Binding-site contacts:
Ligand atom P contacts residue GLY178 of chain 1.E at 3.8 Å.
Ligand atom C1 contacts residue LYS17 of chain 1.E at 3.7 Å.
Ligand atom O2P contacts residue ILE177 of chain 1.E at 3.3 Å.
Ligand atom O2P contacts residue SER218 of chain 1.E at 2.9 Å (h-bond).
Ligand atom O1 contacts residue HIS99 of chain 1.E at 2.5 Å (h-bond).
Ligand atom C2 contacts residue GLY239 of chain 1.E at 3.9 Å.
Ligand atom O1 contacts residue ILE177 of chain 1.E at 3.5 Å.
Ligand atom O1 contacts residue LYS17 of chain 1.E at 3.6 Å.
Ligand atom O3P contacts residue SER218 of chain 1.E at 3.5 Å (h-bond).
Ligand atom O2 contacts residue GLY239 of chain 1.E at 3.9 Å.
Ligand atom O1P contacts residue GLY239 of chain 1.E at 3.2 Å.
Ligand atom O1P contacts residue ILE177 of chain 1.E at 3.9 Å.
Ligand atom O2P contacts residue ALA176 of chain 1.E at 3.7 Å.
Ligand atom O2 contacts residue ASN15 of chain 1.E at 3.5 Å (h-bond).
Ligand atom O1 contacts residue GLU172 of chain 1.E at 3.1 Å (salt-bridge).
Ligand atom P contacts residue GLY240 of chain 1.E at 3.7 Å.
Ligand atom O3P contacts residue GLY240 of chain 1.E at 3.7 Å.
Ligand atom O1P contacts residue GLY240 of chain 1.E at 4.2 Å.
Ligand atom O2P contacts residue GLY217 of chain 1.E at 3.8 Å.
Ligand atom O4P contacts residue GLY178 of chain 1.E at 4.0 Å.
Ligand atom C1 contacts residue ILE177 of chain 1.E at 4.0 Å (hydrophobic).
Ligand atom C1 contacts residue HIS99 of chain 1.E at 3.4 Å.
Ligand atom O4P contacts residue GLY240 of chain 1.E at 2.7 Å (h-bond).
Ligand atom C2 contacts residue ILE177 of chain 1.E at 3.9 Å (hydrophobic).
Ligand atom O2 contacts residue LEU237 of chain 1.E at 3.9 Å.
Ligand atom O2 contacts residue GLU172 of chain 1.E at 3.3 Å (salt-bridge).
Ligand atom O4P contacts residue GLY239 of chain 1.E at 3.5 Å.
Ligand atom C2 contacts residue LYS17 of chain 1.E at 4.0 Å.
Ligand atom P contacts residue SER218 of chain 1.E at 3.8 Å.
Ligand atom O2 contacts residue LYS17 of chain 1.E at 4.0 Å.
Ligand atom O3P contacts residue VAL219 of chain 1.E at 3.9 Å.
Ligand atom C2 contacts residue GLU172 of chain 1.E at 3.5 Å.
Ligand atom O1P contacts residue LYS17 of chain 1.E at 3.4 Å (salt-bridge).
Ligand atom P contacts residue GLY239 of chain 1.E at 3.7 Å.
Ligand atom O3P contacts residue GLY239 of chain 1.E at 3.0 Å (h-bond).
Ligand atom O3P contacts residue VAL238 of chain 1.E at 4.1 Å.
Ligand atom O2P contacts residue GLY178 of chain 1.E at 2.6 Å (h-bond).
Ligand atom C2 contacts residue GLY217 of chain 1.E at 4.0 Å.
Ligand atom O2 contacts residue HIS99 of chain 1.E at 3.4 Å (h-bond).
Ligand atom C1 contacts residue GLU172 of chain 1.E at 3.0 Å.

This small molecule binds to this protein.
Small molecule (SMILES): O=C(O)COP(=O)(O)O

Sequence of chain 1.E:
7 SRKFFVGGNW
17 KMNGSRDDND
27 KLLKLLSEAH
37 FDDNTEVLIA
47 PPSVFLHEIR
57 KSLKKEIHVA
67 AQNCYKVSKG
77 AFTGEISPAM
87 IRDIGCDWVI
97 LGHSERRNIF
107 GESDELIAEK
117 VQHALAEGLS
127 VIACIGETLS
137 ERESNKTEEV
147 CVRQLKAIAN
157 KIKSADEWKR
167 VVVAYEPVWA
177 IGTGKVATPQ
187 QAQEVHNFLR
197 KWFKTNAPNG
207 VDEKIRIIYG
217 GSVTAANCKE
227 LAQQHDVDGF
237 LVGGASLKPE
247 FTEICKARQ